Sequence of chain 1.C:
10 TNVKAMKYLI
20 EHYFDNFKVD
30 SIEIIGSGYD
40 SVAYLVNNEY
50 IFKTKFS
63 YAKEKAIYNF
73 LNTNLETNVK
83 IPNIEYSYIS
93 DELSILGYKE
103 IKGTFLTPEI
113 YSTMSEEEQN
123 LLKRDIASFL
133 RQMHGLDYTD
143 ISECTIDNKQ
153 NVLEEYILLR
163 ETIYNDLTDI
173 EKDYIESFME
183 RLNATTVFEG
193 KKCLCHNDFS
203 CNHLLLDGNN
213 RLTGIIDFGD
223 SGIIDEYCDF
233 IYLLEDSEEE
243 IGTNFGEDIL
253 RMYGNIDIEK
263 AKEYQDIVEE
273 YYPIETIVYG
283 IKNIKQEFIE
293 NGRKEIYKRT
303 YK

Binding-site contacts:
Ligand atom O2A contacts residue ASP219 of chain 1.C at 3.4 Å.
Ligand atom O1A contacts residue ASP219 of chain 1.C at 2.7 Å (salt-bridge).
Ligand atom O2B contacts residue LYS52 of chain 1.C at 3.3 Å (salt-bridge).
Ligand atom N1 contacts residue ILE103 of chain 1.C at 2.8 Å (h-bond).
Ligand atom PB contacts residue ASP219 of chain 1.C at 3.5 Å.
Ligand atom O6 contacts residue ILE103 of chain 1.C at 2.8 Å (h-bond).
Ligand atom O2G contacts residue ASP200 of chain 1.C at 3.7 Å.
Ligand atom O2G contacts residue HIS205 of chain 1.C at 3.1 Å (h-bond).
Ligand atom N2 contacts residue ILE103 of chain 1.C at 3.3 Å (h-bond).
Ligand atom N7 contacts residue TYR100 of chain 1.C at 2.6 Å (h-bond).
Ligand atom O1A contacts residue HIS205 of chain 1.C at 3.3 Å (h-bond).
Ligand atom PA contacts residue MG1 of chain 1.N at 3.3 Å.
Ligand atom O3G contacts residue MG1 of chain 1.O at 2.2 Å.
Ligand atom O2G contacts residue MG1 of chain 1.N at 2.0 Å.
Ligand atom N1 contacts residue GLU102 of chain 1.C at 3.5 Å.
Ligand atom PB contacts residue MG1 of chain 1.O at 3.4 Å.
Ligand atom N3B contacts residue ASP219 of chain 1.C at 3.4 Å (salt-bridge).
Ligand atom O3A contacts residue LYS52 of chain 1.C at 3.5 Å.
Ligand atom O4' contacts residue ILE34 of chain 1.C at 3.6 Å.
Ligand atom PG contacts residue ASP219 of chain 1.C at 3.3 Å.
Ligand atom PG contacts residue MG1 of chain 1.O at 3.3 Å.
Ligand atom C5 contacts residue ILE50 of chain 1.C at 3.6 Å (hydrophobic).
Ligand atom N2 contacts residue GLU102 of chain 1.C at 3.5 Å (salt-bridge).
Ligand atom O2G contacts residue MG1 of chain 1.O at 3.6 Å.
Ligand atom N3 contacts residue PHE107 of chain 1.C at 3.4 Å.
Ligand atom C2 contacts residue ILE103 of chain 1.C at 3.5 Å (hydrophobic).
Ligand atom O1B contacts residue SER40 of chain 1.C at 3.0 Å (h-bond).
Ligand atom O2B contacts residue MG1 of chain 1.O at 1.9 Å.
Ligand atom O6 contacts residue TYR100 of chain 1.C at 3.6 Å.
Ligand atom N3B contacts residue MG1 of chain 1.N at 3.0 Å.
Ligand atom PG contacts residue MG1 of chain 1.N at 3.0 Å.
Ligand atom C8 contacts residue TYR100 of chain 1.C at 3.3 Å (hydrophobic).
Ligand atom PA contacts residue ASP219 of chain 1.C at 3.5 Å.
Ligand atom O1A contacts residue MG1 of chain 1.N at 1.9 Å.
Ligand atom O2G contacts residue ASP219 of chain 1.C at 2.7 Å (salt-bridge).
Ligand atom O2B contacts residue ASP219 of chain 1.C at 2.6 Å (salt-bridge).
Ligand atom C6 contacts residue ILE103 of chain 1.C at 3.5 Å (hydrophobic).
Ligand atom N7 contacts residue ILE50 of chain 1.C at 3.7 Å.
Ligand atom O2A contacts residue LYS52 of chain 1.C at 2.9 Å (salt-bridge).
Ligand atom O3G contacts residue ASP219 of chain 1.C at 3.3 Å (salt-bridge).

The small molecule below binds the protein below.
Small molecule (SMILES): Nc1nc2c(ncn2[C@@H]2O[C@H](CO[P](=O)(O)O[P](=O)(O)NP(=O)(O)O)[C@@H](O)[C@H]2O)c(=O)[nH]1